Sequence of chain 1.A:
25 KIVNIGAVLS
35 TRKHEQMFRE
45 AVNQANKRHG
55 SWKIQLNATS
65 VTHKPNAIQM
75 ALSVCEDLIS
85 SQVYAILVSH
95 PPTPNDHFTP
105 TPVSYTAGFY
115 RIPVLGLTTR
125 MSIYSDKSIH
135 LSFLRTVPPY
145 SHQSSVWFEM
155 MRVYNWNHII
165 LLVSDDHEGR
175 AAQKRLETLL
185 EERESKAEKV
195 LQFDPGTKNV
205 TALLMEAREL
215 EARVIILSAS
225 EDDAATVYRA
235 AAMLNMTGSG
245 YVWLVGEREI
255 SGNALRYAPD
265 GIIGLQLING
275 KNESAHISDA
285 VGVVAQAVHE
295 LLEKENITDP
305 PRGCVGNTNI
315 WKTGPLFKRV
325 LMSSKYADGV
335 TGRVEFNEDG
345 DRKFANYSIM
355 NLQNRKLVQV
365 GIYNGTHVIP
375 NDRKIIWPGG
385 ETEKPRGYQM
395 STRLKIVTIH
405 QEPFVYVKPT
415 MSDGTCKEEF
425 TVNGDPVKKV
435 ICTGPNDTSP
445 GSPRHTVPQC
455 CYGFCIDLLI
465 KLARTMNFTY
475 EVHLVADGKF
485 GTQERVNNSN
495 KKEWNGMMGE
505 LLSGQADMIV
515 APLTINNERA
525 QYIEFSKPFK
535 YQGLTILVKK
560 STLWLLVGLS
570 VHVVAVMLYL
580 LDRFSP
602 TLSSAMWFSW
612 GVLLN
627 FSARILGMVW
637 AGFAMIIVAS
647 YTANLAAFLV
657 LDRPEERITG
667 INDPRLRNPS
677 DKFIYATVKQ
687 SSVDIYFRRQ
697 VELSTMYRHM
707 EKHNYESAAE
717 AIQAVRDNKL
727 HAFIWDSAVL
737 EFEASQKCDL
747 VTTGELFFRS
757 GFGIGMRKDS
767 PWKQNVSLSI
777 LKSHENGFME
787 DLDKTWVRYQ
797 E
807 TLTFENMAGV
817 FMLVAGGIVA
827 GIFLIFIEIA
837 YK

Binding-site contacts:
Ligand atom N2 contacts residue ASN771 of chain 1.A at 3.0 Å (h-bond).
Ligand atom C1 contacts residue ASN771 of chain 1.A at 1.4 Å.
Ligand atom C2 contacts residue ASN771 of chain 1.A at 2.5 Å.
Ligand atom O7 contacts residue LEU774 of chain 1.A at 3.4 Å.
Ligand atom O5 contacts residue ASN771 of chain 1.A at 2.4 Å (h-bond).
Ligand atom C4 contacts residue ASN771 of chain 1.A at 4.3 Å.
Ligand atom N2 contacts residue LEU774 of chain 1.A at 4.2 Å.
Ligand atom C5 contacts residue ASN771 of chain 1.A at 3.7 Å.
Ligand atom C3 contacts residue ASN771 of chain 1.A at 3.8 Å.
Ligand atom C7 contacts residue ASN771 of chain 1.A at 3.2 Å.
Ligand atom C8 contacts residue ASN771 of chain 1.A at 4.4 Å.
Ligand atom O7 contacts residue ASN771 of chain 1.A at 3.0 Å (h-bond).
Ligand atom C7 contacts residue LEU774 of chain 1.A at 3.8 Å (hydrophobic).

This small molecule binds to this protein.
Small molecule (SMILES): CC(=O)N[C@@H]1[C@@H](O)[C@H](O)[C@@H](CO)O[C@H]1O